Binding-site contacts:
Ligand atom C2 contacts residue ASN234 of chain 1.C at 4.0 Å.
Ligand atom O6 contacts residue ASN234 of chain 1.C at 3.8 Å.
Ligand atom O7 contacts residue ASN234 of chain 1.C at 4.2 Å.
Ligand atom O5 contacts residue ASN234 of chain 1.C at 2.9 Å (h-bond).
Ligand atom C5 contacts residue ASN234 of chain 1.C at 4.2 Å.
Ligand atom O6 contacts residue THR108 of chain 1.C at 4.5 Å.
Ligand atom C1 contacts residue ASN234 of chain 1.C at 3.2 Å.

A small-molecule ligand and the protein it binds are described below.
Small molecule (SMILES): CC(=O)N[C@@H]1[C@@H](O)[C@H](O)[C@@H](CO)O[C@H]1O

Sequence of chain 1.C:
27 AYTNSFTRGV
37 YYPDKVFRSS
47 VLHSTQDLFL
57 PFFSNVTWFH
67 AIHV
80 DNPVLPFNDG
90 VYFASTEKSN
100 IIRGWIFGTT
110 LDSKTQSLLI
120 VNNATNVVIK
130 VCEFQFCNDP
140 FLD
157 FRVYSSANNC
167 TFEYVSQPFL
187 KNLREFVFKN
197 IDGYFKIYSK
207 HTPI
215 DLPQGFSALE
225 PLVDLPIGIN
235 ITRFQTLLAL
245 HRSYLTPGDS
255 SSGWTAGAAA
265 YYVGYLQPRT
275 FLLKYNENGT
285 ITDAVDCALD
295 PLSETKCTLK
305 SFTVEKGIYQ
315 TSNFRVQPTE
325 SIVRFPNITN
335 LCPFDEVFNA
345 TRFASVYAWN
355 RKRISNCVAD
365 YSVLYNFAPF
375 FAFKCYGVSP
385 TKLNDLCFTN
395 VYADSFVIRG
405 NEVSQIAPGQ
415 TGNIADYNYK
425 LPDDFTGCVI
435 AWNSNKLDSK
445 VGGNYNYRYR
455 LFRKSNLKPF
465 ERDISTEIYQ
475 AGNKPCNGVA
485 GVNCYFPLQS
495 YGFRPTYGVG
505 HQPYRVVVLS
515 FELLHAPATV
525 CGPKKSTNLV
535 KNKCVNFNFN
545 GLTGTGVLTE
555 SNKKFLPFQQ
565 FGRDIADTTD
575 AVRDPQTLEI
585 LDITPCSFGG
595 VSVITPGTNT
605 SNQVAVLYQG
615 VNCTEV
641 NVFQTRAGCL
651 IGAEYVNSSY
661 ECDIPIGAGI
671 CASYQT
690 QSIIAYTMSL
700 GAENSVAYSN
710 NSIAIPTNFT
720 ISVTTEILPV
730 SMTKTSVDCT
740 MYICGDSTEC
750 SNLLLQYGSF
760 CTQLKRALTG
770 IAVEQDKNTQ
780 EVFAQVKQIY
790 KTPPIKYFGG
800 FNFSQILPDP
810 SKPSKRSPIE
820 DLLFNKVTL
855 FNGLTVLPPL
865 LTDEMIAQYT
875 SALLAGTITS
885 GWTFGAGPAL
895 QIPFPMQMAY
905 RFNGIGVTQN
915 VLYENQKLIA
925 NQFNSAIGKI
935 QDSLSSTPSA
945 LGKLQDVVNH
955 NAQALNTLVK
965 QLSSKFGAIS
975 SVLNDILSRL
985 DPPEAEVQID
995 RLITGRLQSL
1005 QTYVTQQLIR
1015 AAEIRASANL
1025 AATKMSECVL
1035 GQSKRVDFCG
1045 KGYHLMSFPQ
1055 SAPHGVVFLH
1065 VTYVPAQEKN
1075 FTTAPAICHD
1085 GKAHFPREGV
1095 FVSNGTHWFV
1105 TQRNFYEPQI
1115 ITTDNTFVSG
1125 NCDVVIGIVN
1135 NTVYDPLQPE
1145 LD